Sequence of chain 1.C:
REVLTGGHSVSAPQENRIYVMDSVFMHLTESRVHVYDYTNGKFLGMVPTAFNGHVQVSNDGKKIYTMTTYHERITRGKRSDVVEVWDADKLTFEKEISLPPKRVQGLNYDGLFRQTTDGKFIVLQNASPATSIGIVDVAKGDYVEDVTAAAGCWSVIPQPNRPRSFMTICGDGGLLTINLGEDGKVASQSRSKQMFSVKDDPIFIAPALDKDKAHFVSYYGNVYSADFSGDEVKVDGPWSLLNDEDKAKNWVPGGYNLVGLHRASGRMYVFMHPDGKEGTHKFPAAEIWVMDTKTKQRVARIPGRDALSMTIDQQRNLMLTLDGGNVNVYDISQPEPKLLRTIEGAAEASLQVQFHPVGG

Binding-site contacts:
Ligand atom O1 contacts residue TRQ62 of chain 1.B at 2.9 Å.
Ligand atom CA contacts residue ASP81 of chain 1.B at 3.4 Å.
Ligand atom O1 contacts residue TRP113 of chain 1.B at 3.1 Å (h-bond).
Ligand atom CE3 contacts residue PHE122 of chain 1.B at 3.9 Å (hydrophobic).
Ligand atom CD1 contacts residue VAL111 of chain 1.B at 4.1 Å (hydrophobic).
Ligand atom CD1 contacts residue ASP37 of chain 1.B at 3.3 Å.
Ligand atom O1 contacts residue PHE122 of chain 1.B at 3.8 Å.
Ligand atom CE3 contacts residue ASN112 of chain 1.B at 3.5 Å.
Ligand atom O1 contacts residue VAL111 of chain 1.B at 3.5 Å (h-bond).
Ligand atom NE1 contacts residue PHE26 of chain 1.C at 4.1 Å.
Ligand atom O1 contacts residue ASP81 of chain 1.B at 2.4 Å (salt-bridge).
Ligand atom CZ2 contacts residue GLY107 of chain 1.C at 3.7 Å.
Ligand atom CD2 contacts residue PHE26 of chain 1.C at 3.8 Å (hydrophobic).
Ligand atom N contacts residue ASP81 of chain 1.B at 3.5 Å (salt-bridge).
Ligand atom CZ3 contacts residue ASN112 of chain 1.B at 3.2 Å.
Ligand atom O1 contacts residue ASN112 of chain 1.B at 3.8 Å.
Ligand atom CB contacts residue ASP37 of chain 1.B at 2.9 Å.
Ligand atom CD2 contacts residue ASN112 of chain 1.B at 3.9 Å.
Ligand atom CD1 contacts residue ASN109 of chain 1.B at 3.6 Å.
Ligand atom CA contacts residue ASP37 of chain 1.B at 3.4 Å.
Ligand atom CA contacts residue VAL111 of chain 1.B at 3.8 Å (hydrophobic).
Ligand atom NE1 contacts residue ASP37 of chain 1.B at 3.5 Å (salt-bridge).
Ligand atom CG contacts residue PHE26 of chain 1.C at 3.9 Å (hydrophobic).
Ligand atom N contacts residue ASP37 of chain 1.B at 2.9 Å (salt-bridge).
Ligand atom NE1 contacts residue LEU108 of chain 1.C at 4.0 Å.
Ligand atom CZ3 contacts residue LEU29 of chain 1.C at 3.7 Å (hydrophobic).
Ligand atom CZ2 contacts residue PHE26 of chain 1.C at 4.1 Å (hydrophobic).
Ligand atom CZ2 contacts residue LEU108 of chain 1.C at 4.0 Å (hydrophobic).
Ligand atom CH2 contacts residue ASN112 of chain 1.B at 3.8 Å.
Ligand atom CG contacts residue ASP37 of chain 1.B at 3.6 Å.
Ligand atom CA contacts residue TRQ62 of chain 1.B at 2.6 Å.
Ligand atom CA contacts residue PHE122 of chain 1.B at 3.7 Å (hydrophobic).
Ligand atom N contacts residue TRQ62 of chain 1.B at 1.5 Å.
Ligand atom CB contacts residue TRQ62 of chain 1.B at 3.8 Å.
Ligand atom CB contacts residue PHE122 of chain 1.B at 3.5 Å (hydrophobic).
Ligand atom NE1 contacts residue ASN109 of chain 1.B at 4.0 Å.
Ligand atom CG contacts residue VAL111 of chain 1.B at 4.0 Å (hydrophobic).
Ligand atom CH2 contacts residue GLY107 of chain 1.C at 4.0 Å.
Ligand atom CH2 contacts residue LEU29 of chain 1.C at 3.9 Å (hydrophobic).
Ligand atom CE2 contacts residue PHE26 of chain 1.C at 3.8 Å (hydrophobic).

A protein and the small-molecule ligand that binds it are described below.
Small molecule (SMILES): NC(=O)Cc1c[nH]c2ccccc12

Sequence of chain 1.B:
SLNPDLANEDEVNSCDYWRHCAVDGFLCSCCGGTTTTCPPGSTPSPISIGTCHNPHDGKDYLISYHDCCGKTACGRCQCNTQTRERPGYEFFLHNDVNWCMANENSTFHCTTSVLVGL